Sequence of chain 1.C:
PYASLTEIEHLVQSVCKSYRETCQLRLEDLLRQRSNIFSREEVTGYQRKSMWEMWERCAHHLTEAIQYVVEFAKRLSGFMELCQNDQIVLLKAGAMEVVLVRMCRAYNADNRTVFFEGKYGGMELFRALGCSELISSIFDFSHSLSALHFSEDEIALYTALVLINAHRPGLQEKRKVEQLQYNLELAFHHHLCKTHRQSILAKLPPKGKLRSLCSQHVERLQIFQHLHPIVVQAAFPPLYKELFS

Binding-site contacts:
Ligand atom CD2 contacts residue GLU248 of chain 1.C at 3.4 Å.
Ligand atom CD1 contacts residue ILE94 of chain 1.C at 3.6 Å (hydrophobic).
Ligand atom CE2 contacts residue LYS98 of chain 1.C at 3.1 Å.
Ligand atom O contacts residue LYS80 of chain 1.C at 4.0 Å.
Ligand atom CD2 contacts residue LYS80 of chain 1.C at 3.9 Å.
Ligand atom CD2 contacts residue GLU248 of chain 1.C at 3.8 Å.
Ligand atom CD2 contacts residue LEU249 of chain 1.C at 3.8 Å (hydrophobic).
Ligand atom CD contacts residue GLU248 of chain 1.C at 3.2 Å.
Ligand atom CB contacts residue GLU248 of chain 1.C at 3.4 Å.
Ligand atom CD1 contacts residue ILE94 of chain 1.C at 3.6 Å (hydrophobic).
Ligand atom CG contacts residue GLU248 of chain 1.C at 3.9 Å.
Ligand atom CB contacts residue GLU248 of chain 1.C at 3.5 Å.
Ligand atom C contacts residue GLU248 of chain 1.C at 3.5 Å.
Ligand atom CG contacts residue ILE94 of chain 1.C at 3.9 Å (hydrophobic).
Ligand atom CA contacts residue GLU248 of chain 1.C at 3.8 Å.
Ligand atom CD1 contacts residue VAL76 of chain 1.C at 3.9 Å (hydrophobic).
Ligand atom CD1 contacts residue LEU245 of chain 1.C at 3.8 Å (hydrophobic).
Ligand atom N contacts residue LEU245 of chain 1.C at 3.8 Å.
Ligand atom CD1 contacts residue GLN90 of chain 1.C at 3.5 Å.
Ligand atom CB contacts residue GLU248 of chain 1.C at 3.5 Å.
Ligand atom CZ contacts residue LYS98 of chain 1.C at 3.0 Å.
Ligand atom N contacts residue GLU248 of chain 1.C at 3.4 Å (salt-bridge).
Ligand atom CD1 contacts residue GLN93 of chain 1.C at 3.6 Å.
Ligand atom CB contacts residue LEU245 of chain 1.C at 3.7 Å (hydrophobic).
Ligand atom CA contacts residue LEU245 of chain 1.C at 3.8 Å (hydrophobic).
Ligand atom N contacts residue GLU248 of chain 1.C at 2.9 Å (salt-bridge).
Ligand atom CE1 contacts residue LYS98 of chain 1.C at 3.8 Å.
Ligand atom CE2 contacts residue PRO244 of chain 1.C at 3.5 Å (hydrophobic).
Ligand atom CD2 contacts residue LYS98 of chain 1.C at 4.0 Å.
Ligand atom CD2 contacts residue PRO244 of chain 1.C at 3.7 Å (hydrophobic).
Ligand atom C contacts residue GLU248 of chain 1.C at 3.8 Å.
Ligand atom CG contacts residue GLU248 of chain 1.C at 3.4 Å.
Ligand atom O contacts residue GLU248 of chain 1.C at 3.7 Å.
Ligand atom CZ contacts residue PRO244 of chain 1.C at 3.9 Å (hydrophobic).
Ligand atom CD2 contacts residue LYS98 of chain 1.C at 3.9 Å.
Ligand atom N contacts residue GLU248 of chain 1.C at 3.3 Å (salt-bridge).
Ligand atom CA contacts residue GLU248 of chain 1.C at 3.5 Å.
Ligand atom CD2 contacts residue LEU97 of chain 1.C at 3.8 Å (hydrophobic).
Ligand atom O contacts residue LYS80 of chain 1.C at 3.4 Å (salt-bridge).
Ligand atom CA contacts residue GLU248 of chain 1.C at 3.7 Å.

This small molecule binds to this protein.
Small molecule (SMILES): CC(C)C[C@H](NC(=O)[C@H](CC(C)C)NC(=O)[C@H](CO)NC(=O)[C@H](CC(C)C)NC(=O)[C@H](CC(C)C)NC(=O)[C@H](Cc1ccc(O)cc1)NC(=O)[C@@H]1CCCN1C(=O)[C@H](Cc1ccccc1)NC(=O)[C@@H](N)CCC(=O)O)C(=O)NCC=O